The small molecule below binds the protein below.
Small molecule (SMILES): OC[C@H]1O[C@@H](O[C@H]2[C@H](O)[C@@H](O)CO[C@@H]2CO)[C@H](O)[C@@H](O)[C@@H]1O

Sequence of chain 1.A:
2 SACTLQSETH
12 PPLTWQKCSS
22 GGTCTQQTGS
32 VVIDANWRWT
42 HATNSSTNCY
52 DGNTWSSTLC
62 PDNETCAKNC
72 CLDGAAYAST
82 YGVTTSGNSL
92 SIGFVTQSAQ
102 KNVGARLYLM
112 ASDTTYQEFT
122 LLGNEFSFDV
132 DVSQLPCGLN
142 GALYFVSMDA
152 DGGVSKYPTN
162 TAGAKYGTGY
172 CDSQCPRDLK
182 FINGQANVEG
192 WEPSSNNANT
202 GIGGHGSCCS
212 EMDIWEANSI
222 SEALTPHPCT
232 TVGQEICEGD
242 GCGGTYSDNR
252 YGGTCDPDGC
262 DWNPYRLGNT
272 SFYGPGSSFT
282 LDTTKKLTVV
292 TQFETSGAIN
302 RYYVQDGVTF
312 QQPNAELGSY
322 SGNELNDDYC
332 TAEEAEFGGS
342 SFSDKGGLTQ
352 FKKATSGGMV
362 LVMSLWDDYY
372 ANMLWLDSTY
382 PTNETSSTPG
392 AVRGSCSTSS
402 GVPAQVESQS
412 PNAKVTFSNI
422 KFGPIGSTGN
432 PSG

Binding-site contacts:
Ligand atom C3 contacts residue OPO1 of chain 1.I at 3.7 Å.
Ligand atom O4 contacts residue ASP259 of chain 1.A at 3.6 Å.
Ligand atom C2 contacts residue ASP259 of chain 1.A at 3.4 Å.
Ligand atom O3 contacts residue HIS228 of chain 1.A at 3.0 Å (h-bond).
Ligand atom O2 contacts residue ASP259 of chain 1.A at 2.6 Å (salt-bridge).
Ligand atom O2 contacts residue OPO1 of chain 1.I at 2.9 Å (h-bond).
Ligand atom C3 contacts residue TRP376 of chain 1.A at 3.9 Å (hydrophobic).
Ligand atom C5 contacts residue TRP376 of chain 1.A at 3.6 Å (hydrophobic).
Ligand atom C6 contacts residue ASP262 of chain 1.A at 3.9 Å.
Ligand atom C4 contacts residue GLU217 of chain 1.A at 3.8 Å.
Ligand atom O4 contacts residue ARG251 of chain 1.A at 3.8 Å.
Ligand atom C6 contacts residue ARG251 of chain 1.A at 3.9 Å.
Ligand atom C1 contacts residue OPO1 of chain 1.I at 1.4 Å.
Ligand atom O5 contacts residue ARG394 of chain 1.A at 3.4 Å (salt-bridge).
Ligand atom O2 contacts residue HIS228 of chain 1.A at 3.8 Å.
Ligand atom C6 contacts residue TRP376 of chain 1.A at 3.7 Å (hydrophobic).
Ligand atom C3 contacts residue ASP259 of chain 1.A at 3.6 Å.
Ligand atom O2 contacts residue TYR381 of chain 1.A at 3.6 Å.
Ligand atom O3 contacts residue GLU217 of chain 1.A at 2.6 Å (salt-bridge).
Ligand atom C2 contacts residue PRO258 of chain 1.A at 3.6 Å (hydrophobic).
Ligand atom C6 contacts residue ARG394 of chain 1.A at 3.9 Å.
Ligand atom O3 contacts residue ARG251 of chain 1.A at 3.2 Å (salt-bridge).
Ligand atom C5 contacts residue OPO1 of chain 1.I at 3.5 Å.
Ligand atom O5 contacts residue OPO1 of chain 1.I at 2.2 Å (h-bond).
Ligand atom C3 contacts residue ARG251 of chain 1.A at 3.6 Å.
Ligand atom O6 contacts residue ARG251 of chain 1.A at 3.0 Å (salt-bridge).
Ligand atom C2 contacts residue TYR381 of chain 1.A at 3.8 Å (hydrophobic).
Ligand atom O5 contacts residue ARG251 of chain 1.A at 3.1 Å (salt-bridge).
Ligand atom C2 contacts residue OPO1 of chain 1.I at 2.4 Å.
Ligand atom C2 contacts residue HIS228 of chain 1.A at 3.8 Å.
Ligand atom O3 contacts residue ASP214 of chain 1.A at 2.9 Å (salt-bridge).
Ligand atom C6 contacts residue ARG267 of chain 1.A at 3.9 Å.
Ligand atom C1 contacts residue TRP376 of chain 1.A at 3.9 Å (hydrophobic).
Ligand atom O4 contacts residue GLU217 of chain 1.A at 2.7 Å (salt-bridge).
Ligand atom C3 contacts residue GLU217 of chain 1.A at 3.3 Å.
Ligand atom O4 contacts residue TRP376 of chain 1.A at 3.5 Å.
Ligand atom O6 contacts residue THR246 of chain 1.A at 3.2 Å (h-bond).
Ligand atom O2 contacts residue THR226 of chain 1.A at 3.8 Å.
Ligand atom O6 contacts residue ARG394 of chain 1.A at 2.9 Å (salt-bridge).
Ligand atom O6 contacts residue GLN175 of chain 1.A at 3.5 Å (h-bond).